This protein binds this small molecule.
Small molecule (SMILES): CC(=O)N[C@H]1[C@H](O[C@H]2[C@H](O)[C@@H](CO)OC[C@@H]2NC(C)=O)O[C@H](CO)[C@@H](O)[C@@H]1O

Binding-site contacts:
Ligand atom O5 contacts residue ASN241 of chain 1.B at 1.9 Å (h-bond).
Ligand atom C5 contacts residue ALA244 of chain 1.B at 4.0 Å (hydrophobic).
Ligand atom C2 contacts residue ASN241 of chain 1.B at 2.8 Å.
Ligand atom C6 contacts residue ALA244 of chain 1.B at 3.8 Å (hydrophobic).
Ligand atom C1 contacts residue ASN241 of chain 1.B at 1.4 Å.
Ligand atom C7 contacts residue ASN241 of chain 1.B at 3.4 Å.
Ligand atom O5 contacts residue TRP384 of chain 1.B at 3.8 Å.
Ligand atom O5 contacts residue ALA244 of chain 1.B at 3.4 Å.
Ligand atom C5 contacts residue ASN241 of chain 1.B at 3.2 Å.
Ligand atom C4 contacts residue ASN241 of chain 1.B at 4.0 Å.
Ligand atom C6 contacts residue ASN241 of chain 1.B at 4.3 Å.
Ligand atom O7 contacts residue TRP384 of chain 1.B at 3.6 Å.
Ligand atom C2 contacts residue TRP384 of chain 1.B at 3.9 Å (hydrophobic).
Ligand atom C1 contacts residue TRP384 of chain 1.B at 4.1 Å (hydrophobic).
Ligand atom C6 contacts residue LYS388 of chain 1.B at 4.5 Å.
Ligand atom C3 contacts residue ASN241 of chain 1.B at 4.0 Å.
Ligand atom C1 contacts residue ALA244 of chain 1.B at 4.3 Å (hydrophobic).
Ligand atom N2 contacts residue ASN241 of chain 1.B at 3.4 Å (h-bond).
Ligand atom O6 contacts residue LYS388 of chain 1.B at 3.9 Å.
Ligand atom O7 contacts residue ASN241 of chain 1.B at 2.8 Å (h-bond).

Sequence of chain 1.B:
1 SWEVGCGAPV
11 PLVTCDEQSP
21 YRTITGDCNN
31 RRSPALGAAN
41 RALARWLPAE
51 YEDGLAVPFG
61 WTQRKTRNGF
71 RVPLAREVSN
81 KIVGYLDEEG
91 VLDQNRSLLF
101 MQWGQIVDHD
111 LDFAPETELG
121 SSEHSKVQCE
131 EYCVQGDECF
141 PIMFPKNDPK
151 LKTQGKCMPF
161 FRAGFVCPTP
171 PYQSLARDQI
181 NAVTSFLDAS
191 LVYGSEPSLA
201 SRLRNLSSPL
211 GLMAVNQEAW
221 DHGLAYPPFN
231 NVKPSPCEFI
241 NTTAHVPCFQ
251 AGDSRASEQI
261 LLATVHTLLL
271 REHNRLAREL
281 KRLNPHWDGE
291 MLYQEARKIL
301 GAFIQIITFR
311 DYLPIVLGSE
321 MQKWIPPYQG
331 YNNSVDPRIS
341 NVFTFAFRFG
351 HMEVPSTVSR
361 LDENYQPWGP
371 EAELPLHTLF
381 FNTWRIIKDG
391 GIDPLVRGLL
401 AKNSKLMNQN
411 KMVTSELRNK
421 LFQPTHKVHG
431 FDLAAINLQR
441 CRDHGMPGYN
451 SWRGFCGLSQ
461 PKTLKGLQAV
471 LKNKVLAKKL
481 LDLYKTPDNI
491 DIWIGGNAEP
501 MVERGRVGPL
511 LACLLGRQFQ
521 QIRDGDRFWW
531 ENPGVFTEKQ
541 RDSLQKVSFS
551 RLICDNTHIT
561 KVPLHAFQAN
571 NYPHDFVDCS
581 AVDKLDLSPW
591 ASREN